Sequence of chain 1.P:
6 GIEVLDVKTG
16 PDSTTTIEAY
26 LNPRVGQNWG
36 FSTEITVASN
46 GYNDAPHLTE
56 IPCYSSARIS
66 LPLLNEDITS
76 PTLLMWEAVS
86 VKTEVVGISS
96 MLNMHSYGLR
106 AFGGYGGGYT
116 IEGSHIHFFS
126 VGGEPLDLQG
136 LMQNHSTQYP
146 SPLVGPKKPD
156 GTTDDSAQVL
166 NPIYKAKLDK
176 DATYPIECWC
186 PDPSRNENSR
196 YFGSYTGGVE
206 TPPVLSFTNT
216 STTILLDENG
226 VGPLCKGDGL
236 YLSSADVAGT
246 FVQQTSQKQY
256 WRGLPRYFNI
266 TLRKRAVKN

A protein and the small-molecule ligand that binds it are described below.
Small molecule (SMILES): CC(=O)N[C@H]1[C@H]([C@H](O)[C@H](O)CO)O[C@@](O)(C(=O)O)C[C@@H]1O

Binding-site contacts:
Ligand atom O7 contacts residue SER44 of chain 1.Q at 4.0 Å.
Ligand atom C10 contacts residue ASN48 of chain 1.Q at 4.1 Å.
Ligand atom C4 contacts residue ALA50 of chain 1.Q at 3.4 Å (hydrophobic).
Ligand atom C11 contacts residue HIS100 of chain 1.P at 4.1 Å.
Ligand atom C6 contacts residue THR41 of chain 1.Q at 3.9 Å.
Ligand atom C7 contacts residue VAL42 of chain 1.Q at 3.3 Å (hydrophobic).
Ligand atom C11 contacts residue ASP49 of chain 1.Q at 3.4 Å.
Ligand atom N5 contacts residue THR41 of chain 1.Q at 3.2 Å (h-bond).
Ligand atom O9 contacts residue ARG105 of chain 1.P at 3.0 Å (salt-bridge).
Ligand atom C10 contacts residue THR41 of chain 1.Q at 4.0 Å.
Ligand atom O10 contacts residue ASN48 of chain 1.Q at 3.1 Å (h-bond).
Ligand atom C7 contacts residue ALA43 of chain 1.Q at 4.1 Å (hydrophobic).
Ligand atom C1 contacts residue HIS52 of chain 1.Q at 3.5 Å.
Ligand atom C5 contacts residue ALA50 of chain 1.Q at 4.1 Å (hydrophobic).
Ligand atom O8 contacts residue THR41 of chain 1.Q at 3.1 Å.
Ligand atom C10 contacts residue ALA50 of chain 1.Q at 3.3 Å (hydrophobic).
Ligand atom C9 contacts residue VAL42 of chain 1.Q at 3.0 Å (hydrophobic).
Ligand atom C10 contacts residue PRO51 of chain 1.Q at 3.9 Å (hydrophobic).
Ligand atom O4 contacts residue ALA50 of chain 1.Q at 3.0 Å (h-bond).
Ligand atom O10 contacts residue ASP49 of chain 1.Q at 3.7 Å.
Ligand atom O10 contacts residue ALA43 of chain 1.Q at 3.7 Å.
Ligand atom C11 contacts residue PRO51 of chain 1.Q at 3.5 Å (hydrophobic).
Ligand atom O10 contacts residue PRO51 of chain 1.Q at 4.1 Å.
Ligand atom O10 contacts residue ALA50 of chain 1.Q at 2.7 Å (h-bond).
Ligand atom C5 contacts residue THR41 of chain 1.Q at 4.1 Å.
Ligand atom O7 contacts residue VAL42 of chain 1.Q at 3.2 Å (h-bond).
Ligand atom C11 contacts residue ALA43 of chain 1.Q at 3.5 Å (hydrophobic).
Ligand atom O1A contacts residue THR41 of chain 1.Q at 4.0 Å.
Ligand atom C9 contacts residue ARG105 of chain 1.P at 3.2 Å.
Ligand atom C11 contacts residue ALA50 of chain 1.Q at 3.4 Å (hydrophobic).
Ligand atom O1A contacts residue HIS52 of chain 1.Q at 3.6 Å.
Ligand atom N5 contacts residue ALA43 of chain 1.Q at 4.1 Å.
Ligand atom O7 contacts residue ALA43 of chain 1.Q at 3.6 Å.
Ligand atom C11 contacts residue THR41 of chain 1.Q at 3.8 Å.
Ligand atom C8 contacts residue VAL42 of chain 1.Q at 3.7 Å (hydrophobic).
Ligand atom C8 contacts residue THR41 of chain 1.Q at 4.0 Å.
Ligand atom C10 contacts residue ALA43 of chain 1.Q at 3.8 Å (hydrophobic).
Ligand atom O1B contacts residue HIS52 of chain 1.Q at 3.1 Å (h-bond).
Ligand atom C7 contacts residue THR41 of chain 1.Q at 4.0 Å.
Ligand atom N5 contacts residue ALA50 of chain 1.Q at 3.6 Å.

Sequence of chain 1.Q:
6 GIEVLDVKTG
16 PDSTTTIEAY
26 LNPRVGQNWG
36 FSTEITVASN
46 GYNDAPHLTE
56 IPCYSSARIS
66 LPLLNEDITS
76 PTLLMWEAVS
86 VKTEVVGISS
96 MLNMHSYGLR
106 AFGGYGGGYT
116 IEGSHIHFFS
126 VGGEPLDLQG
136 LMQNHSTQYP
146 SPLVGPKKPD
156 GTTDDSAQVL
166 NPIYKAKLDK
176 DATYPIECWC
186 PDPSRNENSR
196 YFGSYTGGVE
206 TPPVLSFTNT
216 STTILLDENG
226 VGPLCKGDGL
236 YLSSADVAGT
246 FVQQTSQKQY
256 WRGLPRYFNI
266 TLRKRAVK